Binding-site contacts:
Ligand atom N25 contacts residue GLU48 of chain 1.E at 3.8 Å.
Ligand atom C1 contacts residue ARG47 of chain 1.E at 3.7 Å.
Ligand atom C6 contacts residue ARG305 of chain 1.E at 3.7 Å.
Ligand atom C1 contacts residue ASP80 of chain 1.E at 3.4 Å.
Ligand atom O9 contacts residue ASP80 of chain 1.E at 2.9 Å (salt-bridge).
Ligand atom C38 contacts residue ALA176 of chain 1.E at 3.9 Å (hydrophobic).
Ligand atom O7 contacts residue TYR340 of chain 1.E at 3.2 Å (h-bond).
Ligand atom C1 contacts residue GLU48 of chain 1.E at 3.7 Å.
Ligand atom C39 contacts residue ARG223 of chain 1.E at 3.6 Å.
Ligand atom C36 contacts residue GLU206 of chain 1.E at 3.5 Å.
Ligand atom N27 contacts residue ASP80 of chain 1.E at 3.3 Å (salt-bridge).
Ligand atom C5 contacts residue TYR340 of chain 1.E at 3.6 Å (hydrophobic).
Ligand atom C2 contacts residue TYR340 of chain 1.E at 3.8 Å (hydrophobic).
Ligand atom C4 contacts residue TYR340 of chain 1.E at 3.6 Å (hydrophobic).
Ligand atom N30 contacts residue GLU157 of chain 1.E at 3.2 Å (salt-bridge).
Ligand atom C37 contacts residue ARG154 of chain 1.E at 3.6 Å.
Ligand atom C36 contacts residue GLU207 of chain 1.E at 3.6 Å.
Ligand atom O8 contacts residue ARG305 of chain 1.E at 2.9 Å (salt-bridge).
Ligand atom O7 contacts residue ARG305 of chain 1.E at 3.1 Å (salt-bridge).
Ligand atom C6 contacts residue TYR340 of chain 1.E at 3.1 Å (hydrophobic).
Ligand atom O14 contacts residue ARG81 of chain 1.E at 3.3 Å (salt-bridge).
Ligand atom N27 contacts residue ARG85 of chain 1.E at 3.7 Å.
Ligand atom O8 contacts residue ARG47 of chain 1.E at 3.0 Å (salt-bridge).
Ligand atom C2 contacts residue ASP80 of chain 1.E at 3.4 Å.
Ligand atom C39 contacts residue GLU206 of chain 1.E at 3.2 Å.
Ligand atom O14 contacts residue ASP80 of chain 1.E at 3.8 Å.
Ligand atom C15 contacts residue ARG154 of chain 1.E at 3.5 Å.
Ligand atom C6 contacts residue ARG223 of chain 1.E at 3.9 Å.
Ligand atom C5 contacts residue ASP80 of chain 1.E at 3.6 Å.
Ligand atom N27 contacts residue TRP108 of chain 1.E at 3.9 Å.
Ligand atom C3 contacts residue TYR340 of chain 1.E at 3.4 Å (hydrophobic).
Ligand atom C26 contacts residue GLU48 of chain 1.E at 3.7 Å.
Ligand atom N30 contacts residue GLU48 of chain 1.E at 3.7 Å.
Ligand atom N30 contacts residue LEU63 of chain 1.E at 3.9 Å.
Ligand atom N30 contacts residue TRP108 of chain 1.E at 3.1 Å (h-bond).
Ligand atom N27 contacts residue GLU48 of chain 1.E at 3.8 Å.
Ligand atom C4 contacts residue ASP80 of chain 1.E at 3.8 Å.
Ligand atom O8 contacts residue TYR340 of chain 1.E at 3.4 Å (h-bond).
Ligand atom O7 contacts residue ARG223 of chain 1.E at 3.0 Å (salt-bridge).
Ligand atom C1 contacts residue TYR340 of chain 1.E at 3.2 Å (hydrophobic).

Sequence of chain 1.E:
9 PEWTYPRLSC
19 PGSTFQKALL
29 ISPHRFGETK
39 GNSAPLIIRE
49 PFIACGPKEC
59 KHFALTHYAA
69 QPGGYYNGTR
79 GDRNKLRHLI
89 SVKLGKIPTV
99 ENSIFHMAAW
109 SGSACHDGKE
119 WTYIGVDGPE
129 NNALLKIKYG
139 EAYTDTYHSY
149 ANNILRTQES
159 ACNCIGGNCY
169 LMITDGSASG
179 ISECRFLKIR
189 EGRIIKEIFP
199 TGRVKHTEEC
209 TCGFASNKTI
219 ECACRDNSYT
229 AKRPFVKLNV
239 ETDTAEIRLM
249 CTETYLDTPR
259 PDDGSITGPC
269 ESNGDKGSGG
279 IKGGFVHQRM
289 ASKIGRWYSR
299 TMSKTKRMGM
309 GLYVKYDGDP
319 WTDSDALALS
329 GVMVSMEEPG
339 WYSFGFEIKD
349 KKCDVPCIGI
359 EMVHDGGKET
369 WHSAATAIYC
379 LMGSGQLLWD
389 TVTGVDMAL

This protein binds this small molecule.
Small molecule (SMILES): CCC(CC)[C@H](NC(C)=O)[C@@H]1[C@H](O)[C@@H](C(=O)O)C[C@H]1NC(=N)N